Binding-site contacts:
Ligand atom O2 contacts residue MG1 of chain 1.GA at 2.2 Å.
Ligand atom O4 contacts residue THR244 of chain 1.F at 3.5 Å (h-bond).
Ligand atom O4 contacts residue LYS186 of chain 1.F at 3.9 Å.
Ligand atom C1 contacts residue GLY211 of chain 1.F at 3.7 Å.
Ligand atom O4 contacts residue MET207 of chain 1.F at 4.2 Å.
Ligand atom O1 contacts residue ALA209 of chain 1.F at 3.9 Å.
Ligand atom O3 contacts residue ASP212 of chain 1.F at 3.9 Å.
Ligand atom O1 contacts residue GLU188 of chain 1.F at 3.1 Å (salt-bridge).
Ligand atom C1 contacts residue THR244 of chain 1.F at 3.5 Å.
Ligand atom C2 contacts residue THR244 of chain 1.F at 4.0 Å.
Ligand atom C2 contacts residue LYS186 of chain 1.F at 3.7 Å.
Ligand atom O4 contacts residue ALA209 of chain 1.F at 4.2 Å.
Ligand atom O4 contacts residue ARG87 of chain 1.F at 4.0 Å.
Ligand atom C1 contacts residue ARG210 of chain 1.F at 4.4 Å.
Ligand atom O2 contacts residue GLU188 of chain 1.F at 3.4 Å (salt-bridge).
Ligand atom C1 contacts residue GLU188 of chain 1.F at 3.8 Å.
Ligand atom O4 contacts residue MG1 of chain 1.GA at 4.2 Å.
Ligand atom C1 contacts residue ASP212 of chain 1.F at 3.8 Å.
Ligand atom O3 contacts residue MG1 of chain 1.GA at 4.1 Å.
Ligand atom C1 contacts residue ALA209 of chain 1.F at 3.6 Å (hydrophobic).
Ligand atom O3 contacts residue ALA209 of chain 1.F at 3.4 Å.
Ligand atom O3 contacts residue GLY211 of chain 1.F at 2.9 Å (h-bond).
Ligand atom O2 contacts residue ASP212 of chain 1.F at 4.1 Å.
Ligand atom C2 contacts residue GLU188 of chain 1.F at 4.0 Å.
Ligand atom C2 contacts residue ALA209 of chain 1.F at 3.9 Å (hydrophobic).
Ligand atom O1 contacts residue GLY211 of chain 1.F at 3.6 Å.
Ligand atom O1 contacts residue MG1 of chain 1.GA at 2.2 Å.
Ligand atom O3 contacts residue THR244 of chain 1.F at 2.5 Å (h-bond).
Ligand atom O2 contacts residue LYS186 of chain 1.F at 2.9 Å (salt-bridge).
Ligand atom C2 contacts residue MG1 of chain 1.GA at 2.9 Å.
Ligand atom O2 contacts residue ALA209 of chain 1.F at 4.3 Å.
Ligand atom O2 contacts residue ARG87 of chain 1.F at 4.5 Å.
Ligand atom C1 contacts residue MG1 of chain 1.GA at 2.9 Å.
Ligand atom O1 contacts residue ASP212 of chain 1.F at 2.8 Å (salt-bridge).
Ligand atom O4 contacts residue MET276 of chain 1.F at 4.1 Å.
Ligand atom O3 contacts residue ARG210 of chain 1.F at 3.6 Å (salt-bridge).

The protein below binds the small molecule below.
Small molecule (SMILES): O=C([O-])C(=O)[O-]

Sequence of chain 1.F:
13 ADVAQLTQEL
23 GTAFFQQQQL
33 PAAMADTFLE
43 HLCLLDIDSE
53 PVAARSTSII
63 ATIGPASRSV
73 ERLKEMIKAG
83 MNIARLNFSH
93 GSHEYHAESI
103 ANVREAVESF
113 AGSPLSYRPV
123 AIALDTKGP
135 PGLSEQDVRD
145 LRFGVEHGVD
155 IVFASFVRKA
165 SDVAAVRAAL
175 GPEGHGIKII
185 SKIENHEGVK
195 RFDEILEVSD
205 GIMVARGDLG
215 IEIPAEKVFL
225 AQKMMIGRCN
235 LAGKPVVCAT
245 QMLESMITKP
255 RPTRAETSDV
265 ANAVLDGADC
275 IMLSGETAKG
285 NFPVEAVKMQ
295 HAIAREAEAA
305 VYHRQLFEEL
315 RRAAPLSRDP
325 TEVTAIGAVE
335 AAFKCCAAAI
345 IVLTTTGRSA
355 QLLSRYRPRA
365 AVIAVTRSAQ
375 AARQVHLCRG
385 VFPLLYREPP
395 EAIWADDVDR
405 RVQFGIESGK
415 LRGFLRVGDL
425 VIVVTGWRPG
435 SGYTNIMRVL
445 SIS